Binding-site contacts:
Ligand atom C4 contacts residue ASN265 of chain 1.A at 4.2 Å.
Ligand atom C6 contacts residue ASP268 of chain 1.A at 4.3 Å.
Ligand atom C1 contacts residue THR267 of chain 1.A at 3.7 Å.
Ligand atom C8 contacts residue SER363 of chain 1.A at 3.9 Å.
Ligand atom C8 contacts residue ALA362 of chain 1.A at 3.6 Å (hydrophobic).
Ligand atom C7 contacts residue ALA362 of chain 1.A at 3.8 Å (hydrophobic).
Ligand atom C1 contacts residue ASP268 of chain 1.A at 4.4 Å.
Ligand atom O5 contacts residue THR267 of chain 1.A at 3.9 Å.
Ligand atom C2 contacts residue ASN265 of chain 1.A at 2.4 Å.
Ligand atom C6 contacts residue THR267 of chain 1.A at 4.2 Å.
Ligand atom C5 contacts residue THR267 of chain 1.A at 3.9 Å.
Ligand atom N2 contacts residue ASN265 of chain 1.A at 2.9 Å (h-bond).
Ligand atom O5 contacts residue ASP268 of chain 1.A at 3.6 Å.
Ligand atom C1 contacts residue ASN265 of chain 1.A at 1.4 Å.
Ligand atom C7 contacts residue ASN265 of chain 1.A at 3.5 Å.
Ligand atom O7 contacts residue ASN265 of chain 1.A at 3.6 Å.
Ligand atom O7 contacts residue ALA362 of chain 1.A at 3.6 Å.
Ligand atom C3 contacts residue ASN265 of chain 1.A at 3.8 Å.
Ligand atom O5 contacts residue ASN265 of chain 1.A at 2.4 Å (h-bond).
Ligand atom O6 contacts residue ASP268 of chain 1.A at 4.1 Å.
Ligand atom C5 contacts residue ASN265 of chain 1.A at 3.6 Å.

Sequence of chain 1.A:
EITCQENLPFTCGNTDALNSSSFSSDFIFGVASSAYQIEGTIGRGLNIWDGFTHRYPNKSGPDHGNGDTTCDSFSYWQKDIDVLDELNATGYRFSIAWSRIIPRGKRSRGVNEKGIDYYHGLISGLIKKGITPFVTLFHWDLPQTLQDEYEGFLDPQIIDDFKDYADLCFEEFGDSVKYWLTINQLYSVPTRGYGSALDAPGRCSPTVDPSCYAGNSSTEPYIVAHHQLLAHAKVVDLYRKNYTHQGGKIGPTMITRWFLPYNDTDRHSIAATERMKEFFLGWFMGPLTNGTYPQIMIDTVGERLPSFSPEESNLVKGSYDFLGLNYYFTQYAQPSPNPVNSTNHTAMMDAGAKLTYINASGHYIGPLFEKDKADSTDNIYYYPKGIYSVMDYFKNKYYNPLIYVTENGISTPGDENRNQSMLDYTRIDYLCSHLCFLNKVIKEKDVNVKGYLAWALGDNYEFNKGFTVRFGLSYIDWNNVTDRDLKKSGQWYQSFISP

A protein and the small-molecule ligand that binds it are described below.
Small molecule (SMILES): CC(=O)N[C@H]1[C@H](O[C@H]2[C@H](O[C@@H]3O[C@@H](C)[C@@H](O)[C@@H](O)[C@@H]3O)[C@@H](NC(C)=O)CO[C@@H]2CO)O[C@H](CO)[C@@H](O[C@@H]2O[C@H](CO)[C@@H](O)[C@H](O)[C@@H]2O[C@@H]2OC[C@@H](O)[C@H](O)[C@H]2O)[C@@H]1O